Sequence of chain 6.A:
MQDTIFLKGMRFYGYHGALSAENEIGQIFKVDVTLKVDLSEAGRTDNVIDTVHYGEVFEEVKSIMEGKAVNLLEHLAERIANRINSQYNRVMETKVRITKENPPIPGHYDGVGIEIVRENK

A small-molecule ligand and the protein it binds are described below.
Small molecule (SMILES): Nc1nc(O)c2nn(-c3cccc(C(=O)NCc4cc(Cl)cc(Cl)c4)c3)nc2n1

Sequence of chain 7.A:
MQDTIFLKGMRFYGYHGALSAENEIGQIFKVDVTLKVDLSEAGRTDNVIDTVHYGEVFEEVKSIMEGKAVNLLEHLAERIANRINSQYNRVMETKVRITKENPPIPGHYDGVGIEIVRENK

Binding-site contacts:
Ligand atom O19 contacts residue PRO104 of chain 6.A at 3.1 Å (h-bond).
Ligand atom N1 contacts residue THR51 of chain 7.A at 3.5 Å.
Ligand atom N9 contacts residue HIS53 of chain 7.A at 3.5 Å (h-bond).
Ligand atom C14 contacts residue LEU19 of chain 6.A at 3.8 Å (hydrophobic).
Ligand atom N20 contacts residue GLY55 of chain 7.A at 3.7 Å.
Ligand atom N3 contacts residue GLU74 of chain 6.A at 3.4 Å (salt-bridge).
Ligand atom C18 contacts residue HIS53 of chain 7.A at 3.8 Å.
Ligand atom C12 contacts residue HIS53 of chain 7.A at 3.4 Å.
Ligand atom C16 contacts residue HIS53 of chain 7.A at 3.4 Å.
Ligand atom O5 contacts residue ASN71 of chain 6.A at 3.8 Å.
Ligand atom N7 contacts residue TYR54 of chain 7.A at 3.1 Å (h-bond).
Ligand atom N11 contacts residue VAL52 of chain 7.A at 3.7 Å.
Ligand atom C17 contacts residue HIS53 of chain 7.A at 3.0 Å.
Ligand atom O5 contacts residue LYS100 of chain 6.A at 3.7 Å.
Ligand atom C6 contacts residue TYR54 of chain 7.A at 3.2 Å (hydrophobic).
Ligand atom N8 contacts residue HIS53 of chain 7.A at 3.9 Å.
Ligand atom C23 contacts residue PRO106 of chain 6.A at 3.5 Å (hydrophobic).
Ligand atom N20 contacts residue ILE105 of chain 6.A at 3.6 Å.
Ligand atom O5 contacts residue LEU72 of chain 6.A at 3.9 Å.
Ligand atom N9 contacts residue TYR54 of chain 7.A at 3.8 Å.
Ligand atom N11 contacts residue TYR54 of chain 7.A at 3.8 Å.
Ligand atom N3 contacts residue TYR54 of chain 7.A at 3.5 Å.
Ligand atom C21 contacts residue ILE105 of chain 6.A at 3.3 Å (hydrophobic).
Ligand atom C13 contacts residue ALA18 of chain 6.A at 3.7 Å (hydrophobic).
Ligand atom C23 contacts residue PRO104 of chain 6.A at 3.8 Å (hydrophobic).
Ligand atom C4 contacts residue TYR54 of chain 7.A at 3.3 Å (hydrophobic).
Ligand atom O5 contacts residue LEU73 of chain 6.A at 3.5 Å.
Ligand atom N1 contacts residue VAL52 of chain 7.A at 3.2 Å (h-bond).
Ligand atom C18 contacts residue PRO104 of chain 6.A at 3.7 Å (hydrophobic).
Ligand atom C17 contacts residue TYR54 of chain 7.A at 3.9 Å (hydrophobic).
Ligand atom O5 contacts residue TYR54 of chain 7.A at 3.6 Å.
Ligand atom N11 contacts residue HIS53 of chain 7.A at 3.8 Å.
Ligand atom C13 contacts residue HIS53 of chain 7.A at 3.9 Å.
Ligand atom C2 contacts residue TYR54 of chain 7.A at 3.8 Å (hydrophobic).
Ligand atom C21 contacts residue GLY55 of chain 7.A at 3.7 Å.
Ligand atom C10 contacts residue TYR54 of chain 7.A at 3.7 Å (hydrophobic).
Ligand atom N8 contacts residue TYR54 of chain 7.A at 3.6 Å.
Ligand atom N20 contacts residue HIS53 of chain 7.A at 3.6 Å.
Ligand atom N1 contacts residue GLU74 of chain 6.A at 2.8 Å (salt-bridge).
Ligand atom C21 contacts residue PRO104 of chain 6.A at 3.6 Å (hydrophobic).